This protein binds this small molecule.
Small molecule (SMILES): CC(=O)N[C@@H]1[C@@H](O)[C@H](O)[C@@H](CO)O[C@H]1O

Sequence of chain 1.B:
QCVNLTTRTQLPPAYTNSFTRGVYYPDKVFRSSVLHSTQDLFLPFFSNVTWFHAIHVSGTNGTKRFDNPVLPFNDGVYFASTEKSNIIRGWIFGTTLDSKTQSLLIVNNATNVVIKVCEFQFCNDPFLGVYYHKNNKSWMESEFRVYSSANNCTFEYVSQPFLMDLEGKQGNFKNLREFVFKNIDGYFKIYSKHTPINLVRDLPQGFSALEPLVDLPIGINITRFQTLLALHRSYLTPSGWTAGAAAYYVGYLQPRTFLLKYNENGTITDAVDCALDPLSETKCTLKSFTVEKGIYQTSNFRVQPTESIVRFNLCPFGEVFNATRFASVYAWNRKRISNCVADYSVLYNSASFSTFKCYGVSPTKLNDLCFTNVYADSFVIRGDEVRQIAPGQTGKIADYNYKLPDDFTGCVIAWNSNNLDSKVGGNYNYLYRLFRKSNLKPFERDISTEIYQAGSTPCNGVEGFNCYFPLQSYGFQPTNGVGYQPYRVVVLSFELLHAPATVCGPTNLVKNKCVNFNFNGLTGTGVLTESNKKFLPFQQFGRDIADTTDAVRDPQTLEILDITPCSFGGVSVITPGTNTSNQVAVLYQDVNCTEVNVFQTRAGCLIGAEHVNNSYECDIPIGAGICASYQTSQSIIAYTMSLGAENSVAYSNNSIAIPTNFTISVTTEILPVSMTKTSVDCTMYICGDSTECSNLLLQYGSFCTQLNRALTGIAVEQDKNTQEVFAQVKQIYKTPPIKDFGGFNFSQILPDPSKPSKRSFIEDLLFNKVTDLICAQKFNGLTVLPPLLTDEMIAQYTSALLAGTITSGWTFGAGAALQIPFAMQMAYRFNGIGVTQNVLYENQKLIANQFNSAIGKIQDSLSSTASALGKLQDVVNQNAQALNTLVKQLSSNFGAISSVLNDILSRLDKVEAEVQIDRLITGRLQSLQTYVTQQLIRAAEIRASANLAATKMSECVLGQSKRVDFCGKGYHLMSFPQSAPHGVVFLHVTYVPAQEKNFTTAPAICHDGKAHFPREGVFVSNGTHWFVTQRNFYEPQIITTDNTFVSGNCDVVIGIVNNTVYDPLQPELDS

Binding-site contacts:
Ligand atom C5 contacts residue ASN616 of chain 1.B at 3.6 Å.
Ligand atom C4 contacts residue ASN616 of chain 1.B at 4.2 Å.
Ligand atom O7 contacts residue ASN616 of chain 1.B at 2.7 Å (h-bond).
Ligand atom C1 contacts residue ASN616 of chain 1.B at 1.4 Å.
Ligand atom N2 contacts residue ASN616 of chain 1.B at 2.8 Å (h-bond).
Ligand atom O5 contacts residue ASN616 of chain 1.B at 2.4 Å (h-bond).
Ligand atom C2 contacts residue ASN616 of chain 1.B at 2.4 Å.
Ligand atom C7 contacts residue ASN616 of chain 1.B at 2.9 Å.
Ligand atom C3 contacts residue ASN616 of chain 1.B at 3.8 Å.
Ligand atom C8 contacts residue ASN616 of chain 1.B at 4.2 Å.